Sequence of chain 1.A:
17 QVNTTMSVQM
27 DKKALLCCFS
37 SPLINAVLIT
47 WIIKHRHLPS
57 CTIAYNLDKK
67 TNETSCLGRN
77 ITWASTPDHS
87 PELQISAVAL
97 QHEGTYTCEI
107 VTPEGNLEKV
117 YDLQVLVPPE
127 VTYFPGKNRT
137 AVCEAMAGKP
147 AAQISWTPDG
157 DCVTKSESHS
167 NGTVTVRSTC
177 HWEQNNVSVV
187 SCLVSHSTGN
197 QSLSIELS

Binding-site contacts:
Ligand atom CB contacts residue CYS33 of chain 1.A at 3.1 Å (hydrophobic).
Ligand atom CB contacts residue SER86 of chain 1.A at 3.5 Å.
Ligand atom O contacts residue SER36 of chain 1.A at 4.2 Å.
Ligand atom CB contacts residue GLU88 of chain 1.A at 4.2 Å.
Ligand atom CA contacts residue GLU88 of chain 1.A at 3.7 Å.
Ligand atom C contacts residue SER36 of chain 1.A at 4.5 Å.
Ligand atom N contacts residue GLU88 of chain 1.A at 3.9 Å.
Ligand atom OXT contacts residue CYS33 of chain 1.A at 3.9 Å.
Ligand atom SG contacts residue CYS34 of chain 1.A at 4.3 Å.
Ligand atom SG contacts residue PHE35 of chain 1.A at 3.9 Å.
Ligand atom CB contacts residue SER36 of chain 1.A at 3.8 Å.
Ligand atom SG contacts residue CYS33 of chain 1.A at 2.0 Å (h-bond).
Ligand atom SG contacts residue SER86 of chain 1.A at 3.9 Å.
Ligand atom CA contacts residue CYS33 of chain 1.A at 3.8 Å (hydrophobic).
Ligand atom SG contacts residue PRO87 of chain 1.A at 3.8 Å.
Ligand atom C contacts residue CYS33 of chain 1.A at 4.2 Å (hydrophobic).
Ligand atom SG contacts residue GLU88 of chain 1.A at 3.9 Å.

A small-molecule ligand and the protein it binds are described below.
Small molecule (SMILES): N[C@@H](CS)C(=O)O